Binding-site contacts:
Ligand atom OXT contacts residue THR50 of chain 1.C at 2.8 Å (h-bond).
Ligand atom CZ3 contacts residue GLY21 of chain 1.C at 3.6 Å.
Ligand atom O contacts residue SER51 of chain 1.B at 3.1 Å (h-bond).
Ligand atom CE2 contacts residue ALA44 of chain 1.C at 4.0 Å (hydrophobic).
Ligand atom CA contacts residue GLY25 of chain 1.B at 3.6 Å.
Ligand atom O contacts residue GLY25 of chain 1.B at 3.0 Å (h-bond).
Ligand atom N contacts residue ASP27 of chain 1.B at 3.1 Å (salt-bridge).
Ligand atom CD1 contacts residue GLN45 of chain 1.C at 3.5 Å.
Ligand atom N contacts residue GLY25 of chain 1.B at 2.8 Å (h-bond).
Ligand atom CB contacts residue SER51 of chain 1.B at 3.4 Å.
Ligand atom CD1 contacts residue SER51 of chain 1.B at 3.6 Å.
Ligand atom CA contacts residue THR28 of chain 1.B at 3.2 Å.
Ligand atom OXT contacts residue THR47 of chain 1.C at 2.6 Å (h-bond).
Ligand atom CG contacts residue SER51 of chain 1.B at 4.0 Å.
Ligand atom N contacts residue ARG24 of chain 1.B at 4.0 Å.
Ligand atom CZ2 contacts residue ALA44 of chain 1.C at 4.0 Å (hydrophobic).
Ligand atom C contacts residue THR50 of chain 1.C at 3.9 Å.
Ligand atom N contacts residue THR28 of chain 1.B at 2.9 Å (h-bond).
Ligand atom CH2 contacts residue GLY21 of chain 1.C at 3.4 Å.
Ligand atom NE1 contacts residue ALA44 of chain 1.C at 3.8 Å.
Ligand atom C contacts residue SER51 of chain 1.B at 3.7 Å.
Ligand atom CZ2 contacts residue THR50 of chain 1.C at 3.9 Å.
Ligand atom CE3 contacts residue HIS31 of chain 1.C at 4.0 Å.
Ligand atom CB contacts residue THR28 of chain 1.B at 3.7 Å.
Ligand atom CA contacts residue SER51 of chain 1.B at 4.0 Å.
Ligand atom CZ3 contacts residue HIS32 of chain 1.C at 3.8 Å.
Ligand atom CD1 contacts residue THR47 of chain 1.C at 3.8 Å.
Ligand atom CE2 contacts residue GLN45 of chain 1.C at 4.0 Å.
Ligand atom O contacts residue THR23 of chain 1.B at 4.0 Å.
Ligand atom N contacts residue THR23 of chain 1.B at 2.8 Å (h-bond).
Ligand atom CZ2 contacts residue ILE53 of chain 1.C at 3.9 Å (hydrophobic).
Ligand atom CB contacts residue THR23 of chain 1.B at 3.8 Å.
Ligand atom C contacts residue GLY25 of chain 1.B at 3.5 Å.
Ligand atom O contacts residue ARG24 of chain 1.B at 3.5 Å.
Ligand atom C contacts residue THR47 of chain 1.C at 3.5 Å.
Ligand atom O contacts residue THR47 of chain 1.C at 3.7 Å.
Ligand atom CE3 contacts residue HIS32 of chain 1.C at 3.8 Å.
Ligand atom CA contacts residue THR23 of chain 1.B at 3.8 Å.
Ligand atom NE1 contacts residue GLN45 of chain 1.C at 2.9 Å (h-bond).
Ligand atom OXT contacts residue HIS49 of chain 1.C at 3.9 Å.

Sequence of chain 1.C:
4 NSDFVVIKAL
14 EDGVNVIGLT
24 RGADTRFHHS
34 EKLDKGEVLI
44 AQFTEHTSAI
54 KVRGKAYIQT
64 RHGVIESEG

Sequence of chain 1.B:
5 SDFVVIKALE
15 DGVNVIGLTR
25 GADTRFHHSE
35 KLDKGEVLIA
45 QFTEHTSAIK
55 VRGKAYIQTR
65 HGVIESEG

This protein binds this small molecule.
Small molecule (SMILES): N[C@@H](Cc1c[nH]c2ccccc12)C(=O)O